This small molecule binds to this protein.
Small molecule (SMILES): CC(=O)N[C@@H]1[C@@H](O)[C@H](O)[C@@H](CO)O[C@H]1O

Sequence of chain 1.D:
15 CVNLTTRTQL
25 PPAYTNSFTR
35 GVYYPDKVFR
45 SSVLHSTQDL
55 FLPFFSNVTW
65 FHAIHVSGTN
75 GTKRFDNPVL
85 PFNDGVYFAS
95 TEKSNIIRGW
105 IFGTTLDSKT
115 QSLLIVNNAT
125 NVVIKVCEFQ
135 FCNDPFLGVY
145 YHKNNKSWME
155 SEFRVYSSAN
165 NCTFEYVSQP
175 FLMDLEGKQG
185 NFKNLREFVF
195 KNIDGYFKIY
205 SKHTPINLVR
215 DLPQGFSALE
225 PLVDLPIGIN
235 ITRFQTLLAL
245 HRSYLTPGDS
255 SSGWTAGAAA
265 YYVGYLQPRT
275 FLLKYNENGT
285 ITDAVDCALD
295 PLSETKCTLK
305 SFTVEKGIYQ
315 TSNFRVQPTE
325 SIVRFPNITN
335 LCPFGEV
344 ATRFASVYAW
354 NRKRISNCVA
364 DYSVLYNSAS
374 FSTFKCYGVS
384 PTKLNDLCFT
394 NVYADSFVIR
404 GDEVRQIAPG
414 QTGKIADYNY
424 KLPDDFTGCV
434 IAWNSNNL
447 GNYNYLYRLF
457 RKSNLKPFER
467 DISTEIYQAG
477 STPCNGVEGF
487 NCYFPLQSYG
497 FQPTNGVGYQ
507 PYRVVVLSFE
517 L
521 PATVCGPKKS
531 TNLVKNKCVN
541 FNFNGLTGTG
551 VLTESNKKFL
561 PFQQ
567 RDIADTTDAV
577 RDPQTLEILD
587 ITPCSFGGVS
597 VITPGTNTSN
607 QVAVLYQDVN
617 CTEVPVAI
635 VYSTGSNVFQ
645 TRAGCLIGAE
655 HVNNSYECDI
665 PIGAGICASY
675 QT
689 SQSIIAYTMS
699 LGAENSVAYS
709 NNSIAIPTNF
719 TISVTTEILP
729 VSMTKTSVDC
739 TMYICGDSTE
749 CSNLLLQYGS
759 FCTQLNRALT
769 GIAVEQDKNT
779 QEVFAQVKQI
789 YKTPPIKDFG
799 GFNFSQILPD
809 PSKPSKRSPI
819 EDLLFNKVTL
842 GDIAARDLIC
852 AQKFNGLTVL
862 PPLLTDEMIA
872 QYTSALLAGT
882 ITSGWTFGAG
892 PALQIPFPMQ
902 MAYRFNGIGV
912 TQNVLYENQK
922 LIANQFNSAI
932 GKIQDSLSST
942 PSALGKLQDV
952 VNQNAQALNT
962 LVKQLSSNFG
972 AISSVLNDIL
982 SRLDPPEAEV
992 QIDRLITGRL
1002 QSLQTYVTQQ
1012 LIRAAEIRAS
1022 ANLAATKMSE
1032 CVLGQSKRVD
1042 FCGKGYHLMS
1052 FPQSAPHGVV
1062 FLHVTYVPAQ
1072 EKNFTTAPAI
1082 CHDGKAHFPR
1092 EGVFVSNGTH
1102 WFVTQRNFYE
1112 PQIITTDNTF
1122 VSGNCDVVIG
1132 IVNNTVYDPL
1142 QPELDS

Sequence of chain 1.A:
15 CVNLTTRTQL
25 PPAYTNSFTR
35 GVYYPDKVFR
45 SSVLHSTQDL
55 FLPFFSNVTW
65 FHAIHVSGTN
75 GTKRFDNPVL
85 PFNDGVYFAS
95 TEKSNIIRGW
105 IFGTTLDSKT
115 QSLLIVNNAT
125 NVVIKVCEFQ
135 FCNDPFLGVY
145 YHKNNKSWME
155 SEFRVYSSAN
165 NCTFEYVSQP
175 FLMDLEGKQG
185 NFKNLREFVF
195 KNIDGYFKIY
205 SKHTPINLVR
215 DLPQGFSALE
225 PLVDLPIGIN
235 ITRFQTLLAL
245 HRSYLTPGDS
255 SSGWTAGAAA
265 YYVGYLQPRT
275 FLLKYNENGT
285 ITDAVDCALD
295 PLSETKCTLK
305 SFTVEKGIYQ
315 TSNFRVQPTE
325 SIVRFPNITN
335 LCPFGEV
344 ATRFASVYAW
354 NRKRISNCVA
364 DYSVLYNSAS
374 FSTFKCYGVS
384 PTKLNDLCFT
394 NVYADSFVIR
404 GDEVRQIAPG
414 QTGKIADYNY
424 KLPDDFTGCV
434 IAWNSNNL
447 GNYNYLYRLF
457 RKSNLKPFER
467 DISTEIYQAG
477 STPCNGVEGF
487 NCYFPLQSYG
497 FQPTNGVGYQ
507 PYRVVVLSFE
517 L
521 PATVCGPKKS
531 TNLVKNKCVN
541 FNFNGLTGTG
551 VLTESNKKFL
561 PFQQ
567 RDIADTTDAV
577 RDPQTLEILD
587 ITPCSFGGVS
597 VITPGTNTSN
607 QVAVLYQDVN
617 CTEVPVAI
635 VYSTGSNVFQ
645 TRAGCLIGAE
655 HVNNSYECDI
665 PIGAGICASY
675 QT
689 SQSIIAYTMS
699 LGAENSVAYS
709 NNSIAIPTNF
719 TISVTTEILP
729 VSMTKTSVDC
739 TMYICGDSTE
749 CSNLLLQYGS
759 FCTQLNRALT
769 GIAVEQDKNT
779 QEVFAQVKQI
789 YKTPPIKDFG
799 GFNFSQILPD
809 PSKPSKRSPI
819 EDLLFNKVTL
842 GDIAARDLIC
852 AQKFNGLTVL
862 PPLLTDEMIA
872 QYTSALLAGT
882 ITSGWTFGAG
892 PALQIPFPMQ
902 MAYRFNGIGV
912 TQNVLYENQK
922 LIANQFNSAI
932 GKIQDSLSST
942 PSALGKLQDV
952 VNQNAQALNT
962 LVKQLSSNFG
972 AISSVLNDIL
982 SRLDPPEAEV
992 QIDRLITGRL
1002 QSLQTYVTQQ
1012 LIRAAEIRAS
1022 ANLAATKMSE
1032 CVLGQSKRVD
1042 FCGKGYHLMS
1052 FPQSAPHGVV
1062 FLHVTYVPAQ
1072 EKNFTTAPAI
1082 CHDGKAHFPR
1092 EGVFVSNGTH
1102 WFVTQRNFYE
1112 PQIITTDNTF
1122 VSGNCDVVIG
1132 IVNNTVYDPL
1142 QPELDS

Binding-site contacts:
Ligand atom C6 contacts residue THR236 of chain 1.D at 3.6 Å.
Ligand atom C7 contacts residue ASN234 of chain 1.D at 3.5 Å.
Ligand atom O5 contacts residue ASN234 of chain 1.D at 2.4 Å (h-bond).
Ligand atom O7 contacts residue GLU465 of chain 1.A at 3.9 Å.
Ligand atom C2 contacts residue ASN234 of chain 1.D at 2.5 Å.
Ligand atom C5 contacts residue THR236 of chain 1.D at 4.3 Å.
Ligand atom C5 contacts residue ASN234 of chain 1.D at 3.7 Å.
Ligand atom O5 contacts residue THR236 of chain 1.D at 3.6 Å.
Ligand atom N2 contacts residue ASN234 of chain 1.D at 2.9 Å (h-bond).
Ligand atom O6 contacts residue THR236 of chain 1.D at 4.1 Å.
Ligand atom C4 contacts residue ASN234 of chain 1.D at 4.2 Å.
Ligand atom C8 contacts residue ASN234 of chain 1.D at 3.7 Å.
Ligand atom C3 contacts residue ASN234 of chain 1.D at 3.8 Å.
Ligand atom O7 contacts residue ASN234 of chain 1.D at 4.3 Å.
Ligand atom C1 contacts residue ASN234 of chain 1.D at 1.4 Å.